Binding-site contacts:
Ligand atom C2 contacts residue GLY495 of chain 1.D at 3.9 Å.
Ligand atom C14 contacts residue TYR324 of chain 1.D at 3.7 Å (hydrophobic).
Ligand atom O contacts residue ARG89 of chain 1.D at 2.7 Å (salt-bridge).
Ligand atom C5 contacts residue TRP356 of chain 1.D at 3.4 Å (hydrophobic).
Ligand atom C1 contacts residue SER499 of chain 1.D at 3.6 Å.
Ligand atom C11 contacts residue ALA496 of chain 1.D at 3.9 Å (hydrophobic).
Ligand atom C1 contacts residue LEU321 of chain 1.D at 4.0 Å (hydrophobic).
Ligand atom C8 contacts residue LEU500 of chain 1.D at 4.0 Å (hydrophobic).
Ligand atom C7 contacts residue ALA496 of chain 1.D at 3.3 Å (hydrophobic).
Ligand atom C9 contacts residue ALA496 of chain 1.D at 3.9 Å (hydrophobic).
Ligand atom C contacts residue TYR354 of chain 1.D at 3.5 Å (hydrophobic).
Ligand atom C10 contacts residue ALA496 of chain 1.D at 4.0 Å (hydrophobic).
Ligand atom C5 contacts residue GLY495 of chain 1.D at 4.0 Å.
Ligand atom C3 contacts residue MET491 of chain 1.D at 3.6 Å (hydrophobic).
Ligand atom C12 contacts residue TYR324 of chain 1.D at 3.7 Å (hydrophobic).
Ligand atom C3 contacts residue GLY495 of chain 1.D at 3.6 Å.
Ligand atom C8 contacts residue VAL318 of chain 1.D at 3.7 Å (hydrophobic).
Ligand atom C3 contacts residue ALA496 of chain 1.D at 3.5 Å (hydrophobic).
Ligand atom C14 contacts residue ARG89 of chain 1.D at 3.1 Å.
Ligand atom C8 contacts residue ALA496 of chain 1.D at 3.6 Å (hydrophobic).
Ligand atom O1 contacts residue ARG89 of chain 1.D at 2.9 Å (salt-bridge).
Ligand atom C13 contacts residue VAL318 of chain 1.D at 3.9 Å (hydrophobic).
Ligand atom O contacts residue VAL85 of chain 1.D at 4.1 Å.
Ligand atom C4 contacts residue MET491 of chain 1.D at 3.3 Å (hydrophobic).
Ligand atom C4 contacts residue GLY495 of chain 1.D at 3.6 Å.
Ligand atom O contacts residue LEU500 of chain 1.D at 4.0 Å.
Ligand atom C13 contacts residue LEU500 of chain 1.D at 4.1 Å (hydrophobic).
Ligand atom F contacts residue VAL492 of chain 1.D at 3.5 Å.
Ligand atom C5 contacts residue TYR354 of chain 1.D at 3.8 Å (hydrophobic).
Ligand atom C1 contacts residue GLY495 of chain 1.D at 4.0 Å.
Ligand atom C6 contacts residue ALA496 of chain 1.D at 3.5 Å (hydrophobic).
Ligand atom C contacts residue SER499 of chain 1.D at 4.0 Å.
Ligand atom O1 contacts residue TYR324 of chain 1.D at 2.8 Å.
Ligand atom C13 contacts residue VAL85 of chain 1.D at 4.0 Å (hydrophobic).
Ligand atom C9 contacts residue VAL318 of chain 1.D at 3.8 Å (hydrophobic).
Ligand atom C4 contacts residue TRP356 of chain 1.D at 4.0 Å (hydrophobic).
Ligand atom C2 contacts residue ALA496 of chain 1.D at 3.8 Å (hydrophobic).
Ligand atom C3 contacts residue VAL492 of chain 1.D at 4.0 Å (hydrophobic).
Ligand atom C13 contacts residue LEU328 of chain 1.D at 3.8 Å (hydrophobic).
Ligand atom O contacts residue ALA496 of chain 1.D at 3.7 Å.

A protein and the small-molecule ligand that binds it are described below.
Small molecule (SMILES): C[C@H](C(=O)O)c1ccc(-c2ccccc2)c(F)c1

Sequence of chain 1.D:
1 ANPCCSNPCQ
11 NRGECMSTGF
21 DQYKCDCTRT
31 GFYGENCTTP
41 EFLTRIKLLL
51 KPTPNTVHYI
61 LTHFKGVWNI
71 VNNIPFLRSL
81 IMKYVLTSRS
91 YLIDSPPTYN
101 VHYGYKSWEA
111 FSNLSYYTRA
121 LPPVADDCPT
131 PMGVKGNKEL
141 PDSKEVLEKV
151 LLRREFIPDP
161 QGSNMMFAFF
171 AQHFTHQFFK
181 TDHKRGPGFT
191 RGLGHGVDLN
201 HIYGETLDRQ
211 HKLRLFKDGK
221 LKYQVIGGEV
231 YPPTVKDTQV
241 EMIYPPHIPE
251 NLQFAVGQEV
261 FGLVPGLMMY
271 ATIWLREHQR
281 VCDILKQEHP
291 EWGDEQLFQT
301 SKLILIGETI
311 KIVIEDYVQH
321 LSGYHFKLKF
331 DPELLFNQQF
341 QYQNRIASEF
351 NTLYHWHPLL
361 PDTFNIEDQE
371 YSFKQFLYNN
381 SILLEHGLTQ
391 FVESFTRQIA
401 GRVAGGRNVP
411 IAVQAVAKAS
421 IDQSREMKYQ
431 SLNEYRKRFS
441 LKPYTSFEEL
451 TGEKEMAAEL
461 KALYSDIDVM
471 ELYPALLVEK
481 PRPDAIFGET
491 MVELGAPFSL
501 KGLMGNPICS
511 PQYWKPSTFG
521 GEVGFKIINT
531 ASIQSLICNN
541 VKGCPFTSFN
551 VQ